Binding-site contacts:
Ligand atom CB contacts residue GLU245 of chain 1.B at 3.6 Å.
Ligand atom CB contacts residue ILE61 of chain 1.B at 3.7 Å (hydrophobic).
Ligand atom CD1 contacts residue LEU82 of chain 1.B at 3.9 Å (hydrophobic).
Ligand atom NE2 contacts residue LEU75 of chain 1.B at 3.2 Å.
Ligand atom CD1 contacts residue LYS65 of chain 1.B at 4.0 Å.
Ligand atom NZ contacts residue VAL79 of chain 1.B at 3.7 Å.
Ligand atom CA contacts residue GLU245 of chain 1.B at 3.7 Å.
Ligand atom N contacts residue GLU245 of chain 1.B at 2.8 Å (salt-bridge).
Ligand atom CB contacts residue LEU75 of chain 1.B at 4.0 Å (hydrophobic).
Ligand atom CE1 contacts residue LEU75 of chain 1.B at 4.1 Å (hydrophobic).
Ligand atom CD2 contacts residue LEU82 of chain 1.B at 3.8 Å (hydrophobic).
Ligand atom NZ contacts residue GLU83 of chain 1.B at 2.5 Å (salt-bridge).
Ligand atom CD contacts residue LEU75 of chain 1.B at 3.8 Å (hydrophobic).
Ligand atom CD2 contacts residue GLU83 of chain 1.B at 3.7 Å.
Ligand atom CD2 contacts residue MET246 of chain 1.B at 3.6 Å (hydrophobic).
Ligand atom CD2 contacts residue LEU242 of chain 1.B at 3.9 Å (hydrophobic).
Ligand atom C contacts residue GLU245 of chain 1.B at 3.7 Å.
Ligand atom O contacts residue LYS65 of chain 1.B at 2.5 Å (salt-bridge).
Ligand atom CD2 contacts residue LEU75 of chain 1.B at 3.5 Å (hydrophobic).
Ligand atom CD1 contacts residue ASP241 of chain 1.B at 3.4 Å.
Ligand atom CD2 contacts residue VAL79 of chain 1.B at 3.9 Å (hydrophobic).
Ligand atom CD1 contacts residue GLN78 of chain 1.B at 3.5 Å.
Ligand atom CG1 contacts residue GLU245 of chain 1.B at 3.4 Å.
Ligand atom CA contacts residue GLU245 of chain 1.B at 3.7 Å.
Ligand atom CG contacts residue GLN78 of chain 1.B at 4.0 Å.
Ligand atom CB contacts residue GLU245 of chain 1.B at 3.4 Å.
Ligand atom O contacts residue ILE61 of chain 1.B at 3.9 Å.
Ligand atom CD2 contacts residue ILE61 of chain 1.B at 3.5 Å (hydrophobic).
Ligand atom O contacts residue LYS65 of chain 1.B at 3.7 Å.
Ligand atom CD contacts residue GLU83 of chain 1.B at 4.0 Å.
Ligand atom C contacts residue ILE61 of chain 1.B at 4.0 Å (hydrophobic).
Ligand atom CD2 contacts residue VAL79 of chain 1.B at 3.8 Å (hydrophobic).
Ligand atom C contacts residue LYS65 of chain 1.B at 3.7 Å.
Ligand atom N contacts residue GLU245 of chain 1.B at 4.1 Å.
Ligand atom CE contacts residue GLU83 of chain 1.B at 3.5 Å.
Ligand atom NE2 contacts residue LEU75 of chain 1.B at 3.5 Å.
Ligand atom CD1 contacts residue ILE61 of chain 1.B at 3.4 Å (hydrophobic).
Ligand atom CG contacts residue LEU75 of chain 1.B at 3.6 Å (hydrophobic).
Ligand atom CD1 contacts residue GLU245 of chain 1.B at 3.8 Å.
Ligand atom CD1 contacts residue LEU242 of chain 1.B at 3.6 Å (hydrophobic).

A small-molecule ligand and the protein it binds are described below.
Small molecule (SMILES): CC[C@H](C)[C@H](NC(=O)[C@@H](N)CCCCN)C(=O)N[C@@H](CC(C)C)C(=O)N[C@@H](CC1=NC=NC1)C(=O)N[C@@H](CCCN=C(N)N)C(=O)N[C@@H](CC(C)C)C(=O)N[C@@H](CC(C)C)C(=O)N[C@@H](CCC(N)=O)C(=O)N[C@H](C=O)CC(=O)O

Sequence of chain 1.B:
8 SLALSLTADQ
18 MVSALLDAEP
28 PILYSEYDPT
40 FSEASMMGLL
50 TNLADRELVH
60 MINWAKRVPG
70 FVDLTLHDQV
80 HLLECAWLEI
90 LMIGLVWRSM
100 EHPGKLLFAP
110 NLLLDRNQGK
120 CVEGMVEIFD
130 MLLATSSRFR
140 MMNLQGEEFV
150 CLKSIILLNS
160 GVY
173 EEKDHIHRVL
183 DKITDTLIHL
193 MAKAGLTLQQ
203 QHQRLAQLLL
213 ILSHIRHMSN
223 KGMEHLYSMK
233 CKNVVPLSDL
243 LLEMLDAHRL